Sequence of chain 1.A:
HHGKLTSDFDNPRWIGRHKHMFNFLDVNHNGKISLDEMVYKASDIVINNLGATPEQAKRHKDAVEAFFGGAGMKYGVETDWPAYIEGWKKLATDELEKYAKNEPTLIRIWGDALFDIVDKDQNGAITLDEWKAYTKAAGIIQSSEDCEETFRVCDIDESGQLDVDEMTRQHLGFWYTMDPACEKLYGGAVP

This protein binds this small molecule.
Small molecule (SMILES): O=C1N2C=C(c3ccc(O)cc3)N=C(Cc3ccccc3)C2=N[C@@]1(Cc1ccc(C(F)(F)F)cc1)OO

Binding-site contacts:
Ligand atom C06 contacts residue ILE114 of chain 1.A at 3.5 Å (hydrophobic).
Ligand atom O01 contacts residue TYR193 of chain 1.A at 3.6 Å.
Ligand atom C02 contacts residue TYR141 of chain 1.A at 3.6 Å (hydrophobic).
Ligand atom F03 contacts residue MET174 of chain 1.A at 3.0 Å.
Ligand atom C24 contacts residue TYR91 of chain 1.A at 2.9 Å (hydrophobic).
Ligand atom C06 contacts residue GLY118 of chain 1.A at 3.6 Å.
Ligand atom C19 contacts residue TYR141 of chain 1.A at 3.4 Å (hydrophobic).
Ligand atom C25 contacts residue MET28 of chain 1.A at 3.4 Å (hydrophobic).
Ligand atom N03 contacts residue MET28 of chain 1.A at 3.5 Å.
Ligand atom F01 contacts residue THR175 of chain 1.A at 3.3 Å.
Ligand atom O01 contacts residue HIS178 of chain 1.A at 2.9 Å.
Ligand atom C26 contacts residue TRP95 of chain 1.A at 3.4 Å (hydrophobic).
Ligand atom O03 contacts residue TRP138 of chain 1.A at 3.3 Å.
Ligand atom O03 contacts residue HIS178 of chain 1.A at 3.0 Å (h-bond).
Ligand atom C26 contacts residue HIS25 of chain 1.A at 3.4 Å.
Ligand atom O04 contacts residue HIS25 of chain 1.A at 2.8 Å (h-bond).
Ligand atom O04 contacts residue TRP95 of chain 1.A at 3.3 Å (h-bond).
Ligand atom O04 contacts residue TYR91 of chain 1.A at 2.5 Å (h-bond).
Ligand atom N02 contacts residue TYR141 of chain 1.A at 2.8 Å (h-bond).
Ligand atom C11 contacts residue TRP117 of chain 1.A at 3.5 Å (hydrophobic).
Ligand atom C25 contacts residue TYR91 of chain 1.A at 3.0 Å (hydrophobic).
Ligand atom C22 contacts residue MET28 of chain 1.A at 3.6 Å (hydrophobic).
Ligand atom C24 contacts residue MET28 of chain 1.A at 3.5 Å (hydrophobic).
Ligand atom F01 contacts residue ILE114 of chain 1.A at 2.9 Å.
Ligand atom N01 contacts residue TRP117 of chain 1.A at 3.6 Å.
Ligand atom C23 contacts residue MET28 of chain 1.A at 3.5 Å (hydrophobic).
Ligand atom F03 contacts residue HIS178 of chain 1.A at 3.5 Å.
Ligand atom C25 contacts residue TRP95 of chain 1.A at 3.6 Å (hydrophobic).
Ligand atom C27 contacts residue TRP182 of chain 1.A at 3.5 Å (hydrophobic).
Ligand atom C03 contacts residue LEU121 of chain 1.A at 3.5 Å (hydrophobic).
Ligand atom C26 contacts residue TRP182 of chain 1.A at 3.6 Å (hydrophobic).
Ligand atom O02 contacts residue TYR193 of chain 1.A at 3.4 Å (h-bond).
Ligand atom C25 contacts residue HIS25 of chain 1.A at 3.6 Å.
Ligand atom O03 contacts residue TYR193 of chain 1.A at 2.0 Å (h-bond).
Ligand atom O02 contacts residue TYR141 of chain 1.A at 3.3 Å.
Ligand atom O04 contacts residue MET28 of chain 1.A at 3.5 Å.
Ligand atom F02 contacts residue GLY118 of chain 1.A at 3.5 Å.
Ligand atom O01 contacts residue TRP182 of chain 1.A at 3.6 Å (h-bond).
Ligand atom F03 contacts residue THR175 of chain 1.A at 3.1 Å.
Ligand atom C03 contacts residue TYR141 of chain 1.A at 3.4 Å (hydrophobic).